Binding-site contacts:
Ligand atom O1 contacts residue SO41 of chain 6.B at 0.6 Å (h-bond).
Ligand atom C1 contacts residue TYR100 of chain 6.A at 3.6 Å (hydrophobic).
Ligand atom C4 contacts residue SO41 of chain 6.B at 2.4 Å.
Ligand atom C4 contacts residue MET307 of chain 6.A at 4.2 Å (hydrophobic).
Ligand atom C3 contacts residue SO41 of chain 6.B at 2.7 Å.
Ligand atom O2 contacts residue TYR100 of chain 6.A at 2.8 Å (h-bond).
Ligand atom C3 contacts residue TYR298 of chain 6.A at 4.0 Å (hydrophobic).
Ligand atom C1 contacts residue ASN76 of chain 6.A at 4.2 Å.
Ligand atom C2 contacts residue ARG234 of chain 6.A at 4.4 Å.
Ligand atom C6 contacts residue TYR298 of chain 6.A at 3.7 Å (hydrophobic).
Ligand atom O1 contacts residue VAL77 of chain 6.A at 4.2 Å.
Ligand atom C2 contacts residue NAD1 of chain 6.D at 3.6 Å.
Ligand atom C1 contacts residue NAD1 of chain 6.D at 4.1 Å.
Ligand atom C6 contacts residue MET307 of chain 6.A at 3.5 Å (hydrophobic).
Ligand atom O3 contacts residue SO41 of chain 6.B at 2.1 Å (h-bond).
Ligand atom O1 contacts residue GLY78 of chain 6.A at 4.1 Å.
Ligand atom C2 contacts residue SO41 of chain 6.B at 2.0 Å.
Ligand atom O1 contacts residue ARG234 of chain 6.A at 3.8 Å.
Ligand atom C1 contacts residue VAL77 of chain 6.A at 4.2 Å (hydrophobic).
Ligand atom C2 contacts residue HIS295 of chain 6.A at 4.0 Å.
Ligand atom O1 contacts residue ASN76 of chain 6.A at 3.7 Å.
Ligand atom O2 contacts residue SO41 of chain 6.B at 0.8 Å (h-bond).
Ligand atom C6 contacts residue ARG9 of chain 6.A at 3.7 Å.
Ligand atom O2 contacts residue NAD1 of chain 6.D at 3.7 Å.
Ligand atom C3 contacts residue HIS295 of chain 6.A at 4.3 Å.
Ligand atom C6 contacts residue SO41 of chain 6.B at 3.9 Å.
Ligand atom O2 contacts residue VAL77 of chain 6.A at 3.5 Å (h-bond).
Ligand atom C3 contacts residue TYR100 of chain 6.A at 3.4 Å (hydrophobic).
Ligand atom O3 contacts residue HIS295 of chain 6.A at 3.1 Å (h-bond).
Ligand atom C1 contacts residue ARG234 of chain 6.A at 4.1 Å.
Ligand atom O3 contacts residue TYR100 of chain 6.A at 4.3 Å.
Ligand atom O2 contacts residue ASN76 of chain 6.A at 3.8 Å.
Ligand atom O3 contacts residue NAD1 of chain 6.D at 3.2 Å.
Ligand atom C4 contacts residue ASN76 of chain 6.A at 4.2 Å.
Ligand atom C3 contacts residue NAD1 of chain 6.D at 4.1 Å.
Ligand atom C2 contacts residue TYR100 of chain 6.A at 3.5 Å (hydrophobic).
Ligand atom C1 contacts residue SO41 of chain 6.B at 1.0 Å.
Ligand atom O3 contacts residue ARG234 of chain 6.A at 3.4 Å (salt-bridge).
Ligand atom C4 contacts residue TYR100 of chain 6.A at 4.2 Å (hydrophobic).
Ligand atom C5 contacts residue SO41 of chain 6.B at 2.4 Å.

Sequence of chain 6.A:
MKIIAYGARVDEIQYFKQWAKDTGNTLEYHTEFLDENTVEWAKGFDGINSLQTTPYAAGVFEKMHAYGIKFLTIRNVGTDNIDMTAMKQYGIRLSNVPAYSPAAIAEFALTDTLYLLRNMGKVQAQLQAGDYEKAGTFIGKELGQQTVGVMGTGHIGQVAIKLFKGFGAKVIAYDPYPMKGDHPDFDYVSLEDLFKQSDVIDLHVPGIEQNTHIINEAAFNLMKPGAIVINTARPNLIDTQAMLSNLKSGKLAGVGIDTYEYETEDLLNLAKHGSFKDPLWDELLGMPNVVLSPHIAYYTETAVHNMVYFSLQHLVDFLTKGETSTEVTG

The protein below binds the small molecule below.
Small molecule (SMILES): CC(C)CC(=O)C(=O)O